Sequence of chain 1.A:
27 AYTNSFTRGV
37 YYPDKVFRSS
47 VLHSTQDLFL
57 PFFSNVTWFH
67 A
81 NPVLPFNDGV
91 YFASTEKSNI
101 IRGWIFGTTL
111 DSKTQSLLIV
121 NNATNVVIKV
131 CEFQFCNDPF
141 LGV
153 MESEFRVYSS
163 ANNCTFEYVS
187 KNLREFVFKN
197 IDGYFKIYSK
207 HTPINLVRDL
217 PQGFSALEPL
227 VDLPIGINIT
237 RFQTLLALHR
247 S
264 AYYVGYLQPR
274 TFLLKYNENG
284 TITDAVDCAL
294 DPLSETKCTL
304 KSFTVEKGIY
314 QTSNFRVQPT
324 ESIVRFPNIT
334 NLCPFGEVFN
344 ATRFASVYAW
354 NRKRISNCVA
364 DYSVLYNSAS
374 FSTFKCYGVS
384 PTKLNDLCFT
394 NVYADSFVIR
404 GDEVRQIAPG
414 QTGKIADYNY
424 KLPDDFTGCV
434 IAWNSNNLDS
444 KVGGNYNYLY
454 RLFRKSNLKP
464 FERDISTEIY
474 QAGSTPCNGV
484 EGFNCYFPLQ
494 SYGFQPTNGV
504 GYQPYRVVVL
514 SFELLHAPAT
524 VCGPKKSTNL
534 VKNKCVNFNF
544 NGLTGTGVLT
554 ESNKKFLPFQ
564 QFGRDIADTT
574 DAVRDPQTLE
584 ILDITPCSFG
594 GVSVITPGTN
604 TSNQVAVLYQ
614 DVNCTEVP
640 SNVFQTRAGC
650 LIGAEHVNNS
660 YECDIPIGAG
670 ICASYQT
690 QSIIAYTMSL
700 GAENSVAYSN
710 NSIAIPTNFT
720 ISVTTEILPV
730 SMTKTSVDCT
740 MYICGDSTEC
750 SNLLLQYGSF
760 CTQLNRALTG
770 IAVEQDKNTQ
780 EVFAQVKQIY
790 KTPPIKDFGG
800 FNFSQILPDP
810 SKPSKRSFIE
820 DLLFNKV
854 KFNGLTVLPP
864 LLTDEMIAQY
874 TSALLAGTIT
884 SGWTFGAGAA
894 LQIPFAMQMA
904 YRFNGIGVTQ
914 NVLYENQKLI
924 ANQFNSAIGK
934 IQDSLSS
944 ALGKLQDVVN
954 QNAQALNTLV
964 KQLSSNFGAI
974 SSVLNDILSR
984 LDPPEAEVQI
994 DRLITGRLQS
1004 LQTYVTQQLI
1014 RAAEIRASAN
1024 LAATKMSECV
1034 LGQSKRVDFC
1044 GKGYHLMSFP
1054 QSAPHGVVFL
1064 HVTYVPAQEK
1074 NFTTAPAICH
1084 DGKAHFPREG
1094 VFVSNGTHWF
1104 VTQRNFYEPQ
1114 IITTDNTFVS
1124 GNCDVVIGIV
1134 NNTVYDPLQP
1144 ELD

A small-molecule ligand and the protein it binds are described below.
Small molecule (SMILES): CC(=O)N[C@H]1[C@H](O[C@H]2[C@H](O)[C@@H](NC(C)=O)CO[C@@H]2CO)O[C@H](CO)[C@@H](O)[C@@H]1O

Binding-site contacts:
Ligand atom C2 contacts residue ASN801 of chain 1.A at 2.5 Å.
Ligand atom C1 contacts residue ASN801 of chain 1.A at 1.4 Å.
Ligand atom O6 contacts residue SER803 of chain 1.A at 4.2 Å.
Ligand atom O6 contacts residue GLN804 of chain 1.A at 3.5 Å (h-bond).
Ligand atom C1 contacts residue SER803 of chain 1.A at 3.7 Å.
Ligand atom C7 contacts residue ASN801 of chain 1.A at 3.8 Å.
Ligand atom N2 contacts residue ASN801 of chain 1.A at 3.0 Å (h-bond).
Ligand atom C5 contacts residue SER803 of chain 1.A at 3.8 Å.
Ligand atom O5 contacts residue SER803 of chain 1.A at 3.8 Å.
Ligand atom C3 contacts residue ASN801 of chain 1.A at 3.8 Å.
Ligand atom O5 contacts residue ASN801 of chain 1.A at 2.3 Å (h-bond).
Ligand atom O7 contacts residue ASN801 of chain 1.A at 4.2 Å.
Ligand atom C5 contacts residue ASN801 of chain 1.A at 3.6 Å.
Ligand atom C4 contacts residue ASN801 of chain 1.A at 4.2 Å.